A protein and the small-molecule ligand that binds it are described below.
Small molecule (SMILES): NS(=O)(=O)c1c(F)cccc1F

Sequence of chain 1.A:
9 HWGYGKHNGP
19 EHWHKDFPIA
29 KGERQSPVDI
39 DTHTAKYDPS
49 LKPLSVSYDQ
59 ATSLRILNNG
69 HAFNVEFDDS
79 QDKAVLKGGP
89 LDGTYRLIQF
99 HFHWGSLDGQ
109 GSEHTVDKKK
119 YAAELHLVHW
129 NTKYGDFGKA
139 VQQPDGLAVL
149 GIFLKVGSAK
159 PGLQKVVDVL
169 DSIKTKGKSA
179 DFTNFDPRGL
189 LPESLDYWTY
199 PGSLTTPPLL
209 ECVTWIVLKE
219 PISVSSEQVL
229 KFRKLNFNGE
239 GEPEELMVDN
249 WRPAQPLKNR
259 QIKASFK

Binding-site contacts:
Ligand atom NP0 contacts residue HIS99 of chain 1.A at 3.2 Å (h-bond).
Ligand atom C02 contacts residue GLN97 of chain 1.A at 4.1 Å.
Ligand atom F12 contacts residue LEU202 of chain 1.A at 3.6 Å.
Ligand atom C06 contacts residue THR204 of chain 1.A at 3.4 Å.
Ligand atom F12 contacts residue THR204 of chain 1.A at 2.9 Å.
Ligand atom C05 contacts residue THR203 of chain 1.A at 4.2 Å.
Ligand atom O09 contacts residue THR203 of chain 1.A at 3.0 Å (h-bond).
Ligand atom NP0 contacts residue HIS124 of chain 1.A at 3.4 Å (h-bond).
Ligand atom O08 contacts residue VAL126 of chain 1.A at 3.8 Å.
Ligand atom C04 contacts residue HIS99 of chain 1.A at 4.2 Å.
Ligand atom C05 contacts residue LEU202 of chain 1.A at 3.8 Å (hydrophobic).
Ligand atom O09 contacts residue SER201 of chain 1.A at 4.1 Å.
Ligand atom O08 contacts residue VAL147 of chain 1.A at 4.0 Å.
Ligand atom O08 contacts residue ZN1 of chain 1.E at 3.0 Å.
Ligand atom O08 contacts residue HIS99 of chain 1.A at 3.2 Å.
Ligand atom NP0 contacts residue ZN1 of chain 1.E at 1.9 Å.
Ligand atom O08 contacts residue HIS124 of chain 1.A at 3.5 Å (h-bond).
Ligand atom C06 contacts residue LEU202 of chain 1.A at 3.9 Å (hydrophobic).
Ligand atom F11 contacts residue VAL126 of chain 1.A at 2.9 Å.
Ligand atom C03 contacts residue HIS99 of chain 1.A at 4.1 Å.
Ligand atom C02 contacts residue LEU202 of chain 1.A at 4.0 Å (hydrophobic).
Ligand atom C03 contacts residue LEU202 of chain 1.A at 3.8 Å (hydrophobic).
Ligand atom F11 contacts residue GLN97 of chain 1.A at 3.9 Å.
Ligand atom NP0 contacts residue GLU111 of chain 1.A at 4.3 Å.
Ligand atom F11 contacts residue HIS99 of chain 1.A at 3.7 Å.
Ligand atom O09 contacts residue LEU202 of chain 1.A at 3.3 Å.
Ligand atom O08 contacts residue TRP213 of chain 1.A at 4.2 Å.
Ligand atom S07 contacts residue HIS124 of chain 1.A at 4.0 Å.
Ligand atom C01 contacts residue LEU202 of chain 1.A at 4.0 Å (hydrophobic).
Ligand atom NP0 contacts residue HIS101 of chain 1.A at 3.3 Å (h-bond).
Ligand atom S07 contacts residue HIS99 of chain 1.A at 3.9 Å.
Ligand atom O09 contacts residue ZN1 of chain 1.E at 4.0 Å.
Ligand atom F12 contacts residue THR203 of chain 1.A at 3.1 Å.
Ligand atom NP0 contacts residue THR203 of chain 1.A at 3.0 Å (h-bond).
Ligand atom C03 contacts residue VAL126 of chain 1.A at 4.2 Å (hydrophobic).
Ligand atom C05 contacts residue THR204 of chain 1.A at 3.7 Å.
Ligand atom C04 contacts residue LEU202 of chain 1.A at 3.8 Å (hydrophobic).
Ligand atom S07 contacts residue THR203 of chain 1.A at 3.9 Å.
Ligand atom O09 contacts residue TRP213 of chain 1.A at 3.7 Å.
Ligand atom S07 contacts residue ZN1 of chain 1.E at 3.1 Å.